Sequence of chain 5.A:
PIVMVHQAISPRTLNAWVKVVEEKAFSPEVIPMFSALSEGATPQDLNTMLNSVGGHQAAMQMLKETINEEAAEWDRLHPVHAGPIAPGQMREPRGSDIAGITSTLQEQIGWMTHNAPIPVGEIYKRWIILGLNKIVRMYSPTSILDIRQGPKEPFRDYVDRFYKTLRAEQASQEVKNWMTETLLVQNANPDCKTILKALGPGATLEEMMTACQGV

Sequence of chain 3.A:
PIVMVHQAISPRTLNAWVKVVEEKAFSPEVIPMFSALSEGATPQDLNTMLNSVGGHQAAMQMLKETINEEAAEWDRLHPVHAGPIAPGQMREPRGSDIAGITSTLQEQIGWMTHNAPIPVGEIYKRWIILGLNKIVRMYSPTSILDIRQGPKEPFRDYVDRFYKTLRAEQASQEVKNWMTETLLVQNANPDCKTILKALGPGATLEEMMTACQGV

Binding-site contacts:
Ligand atom C26 contacts residue LYS70 of chain 5.A at 3.9 Å.
Ligand atom O24 contacts residue LYS70 of chain 5.A at 2.9 Å (salt-bridge).
Ligand atom C12 contacts residue LEU56 of chain 5.A at 3.6 Å (hydrophobic).
Ligand atom C21 contacts residue ILE107 of chain 5.A at 3.7 Å (hydrophobic).
Ligand atom C20 contacts residue ILE107 of chain 5.A at 3.7 Å (hydrophobic).
Ligand atom C17 contacts residue ILE107 of chain 5.A at 3.7 Å (hydrophobic).
Ligand atom C10 contacts residue MET66 of chain 5.A at 3.5 Å (hydrophobic).
Ligand atom C16 contacts residue ASN53 of chain 5.A at 3.8 Å.
Ligand atom N4 contacts residue ASN57 of chain 5.A at 2.7 Å (h-bond).
Ligand atom C2 contacts residue GLN63 of chain 5.A at 3.8 Å.
Ligand atom C6 contacts residue ASN53 of chain 5.A at 3.5 Å.
Ligand atom C32 contacts residue ARG173 of chain 3.A at 3.4 Å.
Ligand atom C11 contacts residue MET66 of chain 5.A at 3.4 Å (hydrophobic).
Ligand atom C23 contacts residue LYS70 of chain 5.A at 3.8 Å.
Ligand atom C28 contacts residue ARG173 of chain 3.A at 3.6 Å.
Ligand atom C22 contacts residue ILE107 of chain 5.A at 3.9 Å (hydrophobic).
Ligand atom C19 contacts residue ILE107 of chain 5.A at 3.9 Å (hydrophobic).
Ligand atom C30 contacts residue LYS182 of chain 3.A at 3.6 Å.
Ligand atom C5 contacts residue ASN57 of chain 5.A at 3.8 Å.
Ligand atom C2 contacts residue ARG173 of chain 3.A at 3.5 Å.
Ligand atom C9 contacts residue LYS70 of chain 5.A at 3.5 Å.
Ligand atom C32 contacts residue ASN57 of chain 5.A at 3.5 Å.
Ligand atom C28 contacts residue TYR169 of chain 3.A at 3.6 Å (hydrophobic).
Ligand atom C16 contacts residue ILE107 of chain 5.A at 3.6 Å (hydrophobic).
Ligand atom C25 contacts residue ASN57 of chain 5.A at 3.4 Å.
Ligand atom C27 contacts residue ARG173 of chain 3.A at 3.6 Å.
Ligand atom C18 contacts residue TYR130 of chain 5.A at 3.4 Å (hydrophobic).
Ligand atom C18 contacts residue ASN53 of chain 5.A at 3.5 Å.
Ligand atom C23 contacts residue ASN57 of chain 5.A at 3.5 Å.
Ligand atom C18 contacts residue ILE107 of chain 5.A at 3.8 Å (hydrophobic).
Ligand atom N3 contacts residue ARG173 of chain 3.A at 3.7 Å.
Ligand atom C6 contacts residue ASN57 of chain 5.A at 3.8 Å.
Ligand atom C18 contacts residue ALA105 of chain 5.A at 3.6 Å (hydrophobic).
Ligand atom O14 contacts residue ASN57 of chain 5.A at 3.4 Å (h-bond).
Ligand atom C11 contacts residue LEU56 of chain 5.A at 3.7 Å (hydrophobic).
Ligand atom C29 contacts residue ARG173 of chain 3.A at 3.6 Å.
Ligand atom C12 contacts residue ASN57 of chain 5.A at 3.8 Å.
Ligand atom C29 contacts residue LEU172 of chain 3.A at 3.8 Å (hydrophobic).
Ligand atom C19 contacts residue TYR130 of chain 5.A at 3.3 Å (hydrophobic).
Ligand atom N3 contacts residue GLN63 of chain 5.A at 3.0 Å (h-bond).

A small-molecule ligand and the protein it binds are described below.
Small molecule (SMILES): Cc1[nH]c2ccccc2c1CC(=O)N[C@@H](Cc1ccccc1)C(=O)N(C)c1ccccc1